A small-molecule ligand and the protein it binds are described below.
Small molecule (SMILES): C[C@H](O)[C@H](N)[C@@H]1O[C@](O)(C(=O)O)C[C@H](O)[C@@H]1N

Binding-site contacts:
Ligand atom C1 contacts residue SER449 of chain 1.T at 2.3 Å.
Ligand atom C4 contacts residue GLY451 of chain 1.T at 3.8 Å.
Ligand atom C4 contacts residue SER449 of chain 1.T at 2.6 Å.
Ligand atom N5 contacts residue SER449 of chain 1.T at 4.4 Å.
Ligand atom C6 contacts residue GLY451 of chain 1.T at 4.4 Å.
Ligand atom O4 contacts residue SER449 of chain 1.T at 3.7 Å.
Ligand atom O1B contacts residue VAL447 of chain 1.T at 3.4 Å.
Ligand atom C4 contacts residue SER452 of chain 1.T at 3.5 Å.
Ligand atom C3 contacts residue SER452 of chain 1.T at 4.2 Å.
Ligand atom C5 contacts residue SER449 of chain 1.T at 3.5 Å.
Ligand atom C3 contacts residue SER449 of chain 1.T at 1.7 Å.
Ligand atom O6 contacts residue SER449 of chain 1.T at 2.8 Å (h-bond).
Ligand atom O4 contacts residue GLY451 of chain 1.T at 3.8 Å.
Ligand atom O1B contacts residue SER449 of chain 1.T at 2.7 Å (h-bond).
Ligand atom C6 contacts residue SER449 of chain 1.T at 3.4 Å.
Ligand atom O1A contacts residue SER449 of chain 1.T at 3.2 Å.
Ligand atom O4 contacts residue SER452 of chain 1.T at 3.4 Å (h-bond).
Ligand atom C5 contacts residue GLY451 of chain 1.T at 4.2 Å.
Ligand atom O1B contacts residue VAL448 of chain 1.T at 4.3 Å.
Ligand atom C2 contacts residue SER449 of chain 1.T at 1.4 Å.
Ligand atom C3 contacts residue VAL447 of chain 1.T at 4.3 Å (hydrophobic).
Ligand atom O8 contacts residue SER449 of chain 1.T at 4.2 Å.

Sequence of chain 1.T:
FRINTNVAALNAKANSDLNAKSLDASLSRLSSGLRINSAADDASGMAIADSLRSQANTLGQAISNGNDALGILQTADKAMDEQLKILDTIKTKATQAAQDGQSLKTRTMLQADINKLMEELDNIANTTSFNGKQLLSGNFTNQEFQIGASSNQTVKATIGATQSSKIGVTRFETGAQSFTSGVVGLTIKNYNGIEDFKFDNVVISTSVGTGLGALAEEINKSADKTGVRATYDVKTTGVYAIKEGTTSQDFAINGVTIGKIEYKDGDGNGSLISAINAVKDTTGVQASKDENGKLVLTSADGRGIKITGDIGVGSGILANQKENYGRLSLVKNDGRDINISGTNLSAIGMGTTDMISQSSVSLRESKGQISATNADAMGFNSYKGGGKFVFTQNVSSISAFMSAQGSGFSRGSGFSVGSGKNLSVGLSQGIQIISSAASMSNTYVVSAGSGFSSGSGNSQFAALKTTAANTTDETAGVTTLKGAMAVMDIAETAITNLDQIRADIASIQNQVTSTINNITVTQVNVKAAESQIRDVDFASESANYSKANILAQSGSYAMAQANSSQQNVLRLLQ